Binding-site contacts:
Ligand atom C10 contacts residue VAL50 of chain 1.B at 3.7 Å (hydrophobic).
Ligand atom C14 contacts residue ALA63 of chain 1.B at 3.5 Å (hydrophobic).
Ligand atom C13 contacts residue PHE123 of chain 1.B at 3.6 Å (hydrophobic).
Ligand atom O2 contacts residue LYS65 of chain 1.B at 3.7 Å.
Ligand atom N2 contacts residue LEU175 of chain 1.B at 3.8 Å.
Ligand atom C8 contacts residue PHE123 of chain 1.B at 3.7 Å (hydrophobic).
Ligand atom C15 contacts residue LEU125 of chain 1.B at 3.8 Å (hydrophobic).
Ligand atom C16 contacts residue LEU175 of chain 1.B at 3.9 Å (hydrophobic).
Ligand atom N1 contacts residue VAL126 of chain 1.B at 3.9 Å.
Ligand atom C9 contacts residue PHE123 of chain 1.B at 3.8 Å (hydrophobic).
Ligand atom O1 contacts residue LYS65 of chain 1.B at 2.9 Å (salt-bridge).
Ligand atom C24 contacts residue ILE42 of chain 1.B at 3.8 Å (hydrophobic).
Ligand atom C3 contacts residue ASN173 of chain 1.B at 3.7 Å.
Ligand atom C22 contacts residue ILE42 of chain 1.B at 3.2 Å (hydrophobic).
Ligand atom C22 contacts residue PRO130 of chain 1.B at 3.7 Å (hydrophobic).
Ligand atom C21 contacts residue PRO130 of chain 1.B at 3.7 Å (hydrophobic).
Ligand atom C15 contacts residue LEU175 of chain 1.B at 3.9 Å (hydrophobic).
Ligand atom C5 contacts residue VAL50 of chain 1.B at 3.8 Å (hydrophobic).
Ligand atom N2 contacts residue VAL126 of chain 1.B at 3.0 Å (h-bond).
Ligand atom O2 contacts residue GLY45 of chain 1.B at 3.5 Å.
Ligand atom C15 contacts residue VAL126 of chain 1.B at 3.3 Å (hydrophobic).
Ligand atom N1 contacts residue GLU124 of chain 1.B at 3.1 Å (salt-bridge).
Ligand atom C14 contacts residue LEU175 of chain 1.B at 3.4 Å (hydrophobic).
Ligand atom C3 contacts residue LYS44 of chain 1.B at 3.9 Å.
Ligand atom C11 contacts residue LYS65 of chain 1.B at 3.8 Å.
Ligand atom C1 contacts residue VAL50 of chain 1.B at 3.3 Å (hydrophobic).
Ligand atom N1 contacts residue LEU175 of chain 1.B at 3.9 Å.
Ligand atom C3 contacts residue GLY45 of chain 1.B at 3.8 Å.
Ligand atom C18 contacts residue LEU175 of chain 1.B at 3.3 Å (hydrophobic).
Ligand atom C19 contacts residue ILE42 of chain 1.B at 3.9 Å (hydrophobic).
Ligand atom C24 contacts residue GLY129 of chain 1.B at 3.8 Å.
Ligand atom C18 contacts residue ALA63 of chain 1.B at 3.8 Å (hydrophobic).
Ligand atom C23 contacts residue GLY129 of chain 1.B at 3.8 Å.
Ligand atom O1 contacts residue ASP186 of chain 1.B at 3.5 Å (salt-bridge).
Ligand atom C21 contacts residue ILE42 of chain 1.B at 3.2 Å (hydrophobic).
Ligand atom C12 contacts residue LEU175 of chain 1.B at 3.7 Å (hydrophobic).
Ligand atom N1 contacts residue ALA63 of chain 1.B at 3.7 Å.
Ligand atom C1 contacts residue LYS44 of chain 1.B at 3.9 Å.
Ligand atom C17 contacts residue LEU175 of chain 1.B at 3.5 Å (hydrophobic).
Ligand atom N2 contacts residue LEU125 of chain 1.B at 3.6 Å.

Sequence of chain 1.B:
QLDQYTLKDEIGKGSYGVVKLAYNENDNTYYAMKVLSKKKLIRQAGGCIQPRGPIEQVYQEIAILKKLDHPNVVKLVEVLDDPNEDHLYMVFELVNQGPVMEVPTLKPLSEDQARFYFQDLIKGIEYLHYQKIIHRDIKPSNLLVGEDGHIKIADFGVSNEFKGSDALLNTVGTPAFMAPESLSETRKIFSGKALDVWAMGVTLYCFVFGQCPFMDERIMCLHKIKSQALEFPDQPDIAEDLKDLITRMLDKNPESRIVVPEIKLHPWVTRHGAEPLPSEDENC

The protein below binds the small molecule below.
Small molecule (SMILES): CC(C)Cc1cc(-c2c[nH]c3ncc(-c4ccccc4)cc23)ccc1C(=O)O